Sequence of chain 1.A:
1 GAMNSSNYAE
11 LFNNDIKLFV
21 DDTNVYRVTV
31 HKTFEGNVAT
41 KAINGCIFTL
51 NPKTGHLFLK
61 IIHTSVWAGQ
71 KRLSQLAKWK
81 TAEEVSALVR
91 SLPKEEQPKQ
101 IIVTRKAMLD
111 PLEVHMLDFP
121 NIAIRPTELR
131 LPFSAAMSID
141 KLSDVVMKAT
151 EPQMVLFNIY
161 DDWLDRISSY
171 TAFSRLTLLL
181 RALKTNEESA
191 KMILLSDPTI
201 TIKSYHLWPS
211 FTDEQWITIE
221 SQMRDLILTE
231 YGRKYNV

This protein binds this small molecule.
Small molecule (SMILES): COc1ccc(N=O)c(O)c1

Binding-site contacts:
Ligand atom C3 contacts residue PHE173 of chain 1.A at 4.0 Å (hydrophobic).
Ligand atom C4 contacts residue ARG181 of chain 1.A at 4.2 Å.
Ligand atom C contacts residue PHE173 of chain 1.A at 4.2 Å (hydrophobic).
Ligand atom C6 contacts residue SER174 of chain 1.A at 4.4 Å.
Ligand atom C contacts residue TYR8 of chain 1.A at 4.0 Å (hydrophobic).
Ligand atom C1 contacts residue TYR8 of chain 1.A at 4.1 Å (hydrophobic).
Ligand atom N contacts residue LEU131 of chain 1.A at 3.8 Å.
Ligand atom O1 contacts residue THR177 of chain 1.A at 3.0 Å (h-bond).
Ligand atom C1 contacts residue PHE173 of chain 1.A at 3.7 Å (hydrophobic).
Ligand atom O contacts residue TYR8 of chain 1.A at 3.6 Å.
Ligand atom C5 contacts residue THR177 of chain 1.A at 4.0 Å.
Ligand atom C6 contacts residue PHE173 of chain 1.A at 4.0 Å (hydrophobic).
Ligand atom O contacts residue PHE12 of chain 1.A at 3.4 Å.
Ligand atom O2 contacts residue ARG181 of chain 1.A at 3.3 Å (salt-bridge).
Ligand atom C2 contacts residue TYR8 of chain 1.A at 3.9 Å (hydrophobic).
Ligand atom O2 contacts residue LEU131 of chain 1.A at 3.5 Å.
Ligand atom C4 contacts residue LEU131 of chain 1.A at 4.1 Å (hydrophobic).
Ligand atom O2 contacts residue LEU129 of chain 1.A at 3.8 Å.
Ligand atom C2 contacts residue LEU11 of chain 1.A at 4.0 Å (hydrophobic).
Ligand atom C2 contacts residue LEU129 of chain 1.A at 4.5 Å (hydrophobic).
Ligand atom C4 contacts residue PHE173 of chain 1.A at 4.4 Å (hydrophobic).
Ligand atom C6 contacts residue THR177 of chain 1.A at 4.5 Å.
Ligand atom C5 contacts residue PHE173 of chain 1.A at 4.5 Å (hydrophobic).
Ligand atom C contacts residue SER174 of chain 1.A at 3.5 Å.
Ligand atom C contacts residue TYR170 of chain 1.A at 3.8 Å (hydrophobic).
Ligand atom O1 contacts residue ARG181 of chain 1.A at 3.0 Å (salt-bridge).
Ligand atom N contacts residue ARG181 of chain 1.A at 3.1 Å (salt-bridge).
Ligand atom C5 contacts residue ARG181 of chain 1.A at 4.0 Å.
Ligand atom C3 contacts residue LEU131 of chain 1.A at 4.1 Å (hydrophobic).
Ligand atom C3 contacts residue LEU129 of chain 1.A at 3.8 Å (hydrophobic).
Ligand atom O contacts residue PHE173 of chain 1.A at 3.8 Å.
Ligand atom C contacts residue PHE12 of chain 1.A at 3.5 Å (hydrophobic).
Ligand atom C2 contacts residue PHE173 of chain 1.A at 3.8 Å (hydrophobic).